Sequence of chain 1.B:
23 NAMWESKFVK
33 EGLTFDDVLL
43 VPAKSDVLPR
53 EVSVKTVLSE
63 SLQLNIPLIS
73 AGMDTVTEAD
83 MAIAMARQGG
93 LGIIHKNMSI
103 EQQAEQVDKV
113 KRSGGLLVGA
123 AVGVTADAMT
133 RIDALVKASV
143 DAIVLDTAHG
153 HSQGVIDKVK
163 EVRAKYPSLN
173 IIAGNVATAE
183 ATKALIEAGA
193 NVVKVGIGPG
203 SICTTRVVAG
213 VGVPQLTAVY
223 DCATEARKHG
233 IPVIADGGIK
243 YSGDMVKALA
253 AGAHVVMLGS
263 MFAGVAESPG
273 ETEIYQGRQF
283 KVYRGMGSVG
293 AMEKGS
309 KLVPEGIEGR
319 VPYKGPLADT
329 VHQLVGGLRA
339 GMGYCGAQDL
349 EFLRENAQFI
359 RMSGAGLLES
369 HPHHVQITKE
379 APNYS

Binding-site contacts:
Ligand atom C25 contacts residue GLY341 of chain 1.A at 3.5 Å.
Ligand atom C11 contacts residue MET294 of chain 1.B at 3.9 Å (hydrophobic).
Ligand atom C12 contacts residue ALA150 of chain 1.B at 3.8 Å (hydrophobic).
Ligand atom O contacts residue LEU310 of chain 1.B at 3.7 Å.
Ligand atom C1 contacts residue MET294 of chain 1.B at 3.5 Å (hydrophobic).
Ligand atom C2 contacts residue TYR342 of chain 1.A at 3.7 Å (hydrophobic).
Ligand atom C41 contacts residue IMP1 of chain 1.L at 3.5 Å.
Ligand atom C9 contacts residue MET294 of chain 1.B at 3.6 Å (hydrophobic).
Ligand atom C26 contacts residue HIS151 of chain 1.B at 3.9 Å.
Ligand atom N4 contacts residue ALA150 of chain 1.B at 3.7 Å.
Ligand atom C13 contacts residue LEU310 of chain 1.B at 3.6 Å (hydrophobic).
Ligand atom C5 contacts residue PRO51 of chain 1.A at 3.6 Å (hydrophobic).
Ligand atom C40 contacts residue IMP1 of chain 1.L at 3.2 Å.
Ligand atom C3 contacts residue MET294 of chain 1.B at 3.8 Å (hydrophobic).
Ligand atom O contacts residue ALA150 of chain 1.B at 3.6 Å.
Ligand atom C26 contacts residue VAL49 of chain 1.A at 3.7 Å (hydrophobic).
Ligand atom C4 contacts residue ALA150 of chain 1.B at 3.7 Å (hydrophobic).
Ligand atom C17 contacts residue GLU313 of chain 1.B at 3.9 Å.
Ligand atom N1 contacts residue MET294 of chain 1.B at 3.7 Å.
Ligand atom C13 contacts residue GLU313 of chain 1.B at 3.9 Å.
Ligand atom C25 contacts residue HIS151 of chain 1.B at 3.9 Å.
Ligand atom N3 contacts residue MET288 of chain 1.B at 3.5 Å (h-bond).
Ligand atom C6 contacts residue GLY289 of chain 1.B at 3.9 Å.
Ligand atom C10 contacts residue MET294 of chain 1.B at 3.4 Å (hydrophobic).
Ligand atom N42 contacts residue ALA150 of chain 1.B at 3.6 Å.
Ligand atom C18 contacts residue PRO51 of chain 1.A at 3.7 Å (hydrophobic).
Ligand atom C1 contacts residue LEU310 of chain 1.B at 3.5 Å (hydrophobic).
Ligand atom C25 contacts residue PRO51 of chain 1.A at 3.8 Å (hydrophobic).
Ligand atom C39 contacts residue IMP1 of chain 1.L at 3.8 Å.
Ligand atom C2 contacts residue GLU313 of chain 1.B at 3.5 Å.
Ligand atom N4 contacts residue GLU313 of chain 1.B at 3.0 Å (salt-bridge).
Ligand atom C41 contacts residue ALA150 of chain 1.B at 3.6 Å (hydrophobic).
Ligand atom N3 contacts residue GLY289 of chain 1.B at 3.8 Å.
Ligand atom N4 contacts residue LEU310 of chain 1.B at 3.9 Å.
Ligand atom C13 contacts residue ALA150 of chain 1.B at 3.7 Å (hydrophobic).
Ligand atom C27 contacts residue SER154 of chain 1.B at 3.8 Å.
Ligand atom C14 contacts residue MET294 of chain 1.B at 3.6 Å (hydrophobic).
Ligand atom C4 contacts residue GLU313 of chain 1.B at 3.7 Å.
Ligand atom C5 contacts residue TYR342 of chain 1.A at 3.9 Å (hydrophobic).
Ligand atom C5 contacts residue ALA338 of chain 1.A at 3.5 Å (hydrophobic).

Sequence of chain 1.A:
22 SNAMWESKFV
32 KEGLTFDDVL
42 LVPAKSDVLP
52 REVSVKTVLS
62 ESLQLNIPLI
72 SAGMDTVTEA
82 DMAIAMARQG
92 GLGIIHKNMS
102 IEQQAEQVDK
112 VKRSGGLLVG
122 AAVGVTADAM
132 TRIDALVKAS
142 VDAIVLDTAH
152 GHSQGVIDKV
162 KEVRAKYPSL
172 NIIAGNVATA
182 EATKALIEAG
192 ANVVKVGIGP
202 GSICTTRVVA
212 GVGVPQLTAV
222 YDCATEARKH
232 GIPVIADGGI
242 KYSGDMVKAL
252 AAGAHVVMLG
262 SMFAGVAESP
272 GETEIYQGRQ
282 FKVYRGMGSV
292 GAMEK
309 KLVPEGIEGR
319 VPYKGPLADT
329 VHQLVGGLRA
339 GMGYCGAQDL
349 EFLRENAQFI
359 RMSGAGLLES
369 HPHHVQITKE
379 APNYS

The protein below binds the small molecule below.
Small molecule (SMILES): O=C(Cn1c(-c2ccccn2)nc2ccccc21)Nc1ccc2ccccc2c1